This small molecule binds to this protein.
Small molecule (SMILES): C/C1=C/C(=O)O[C@@H]2C[C@@H](CC[C@H](C)/C=C\CC1)O[C@@](O)([C@@H]1CSC(=O)N1)C2

Sequence of chain 1.C:
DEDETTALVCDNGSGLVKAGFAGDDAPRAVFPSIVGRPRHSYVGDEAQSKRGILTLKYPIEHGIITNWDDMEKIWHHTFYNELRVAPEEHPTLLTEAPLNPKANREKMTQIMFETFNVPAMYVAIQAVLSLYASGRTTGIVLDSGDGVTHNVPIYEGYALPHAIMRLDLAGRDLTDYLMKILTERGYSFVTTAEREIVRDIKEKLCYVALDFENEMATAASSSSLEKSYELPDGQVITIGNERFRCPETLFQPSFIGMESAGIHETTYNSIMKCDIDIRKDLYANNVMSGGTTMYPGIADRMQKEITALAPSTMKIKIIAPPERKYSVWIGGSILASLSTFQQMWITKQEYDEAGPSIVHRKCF

Binding-site contacts:
Ligand atom C10 contacts residue ILE34 of chain 1.C at 3.7 Å (hydrophobic).
Ligand atom C18 contacts residue ASP157 of chain 1.C at 3.7 Å.
Ligand atom C18 contacts residue THR186 of chain 1.C at 3.6 Å.
Ligand atom C17 contacts residue GLU207 of chain 1.C at 3.2 Å.
Ligand atom C14 contacts residue ASP157 of chain 1.C at 3.7 Å.
Ligand atom O3 contacts residue TYR69 of chain 1.C at 2.8 Å (h-bond).
Ligand atom C1 contacts residue ARG210 of chain 1.C at 3.8 Å.
Ligand atom O5 contacts residue ARG210 of chain 1.C at 3.4 Å.
Ligand atom O5 contacts residue THR186 of chain 1.C at 2.6 Å (h-bond).
Ligand atom C2 contacts residue ARG210 of chain 1.C at 3.3 Å.
Ligand atom C15 contacts residue GLU207 of chain 1.C at 3.7 Å.
Ligand atom O4 contacts residue GLU207 of chain 1.C at 2.8 Å (salt-bridge).
Ligand atom O1 contacts residue LEU16 of chain 1.C at 3.7 Å.
Ligand atom C6 contacts residue PRO32 of chain 1.C at 3.8 Å (hydrophobic).
Ligand atom C12 contacts residue GLY15 of chain 1.C at 3.1 Å.
Ligand atom O4 contacts residue ARG210 of chain 1.C at 3.0 Å (salt-bridge).
Ligand atom C16 contacts residue TYR69 of chain 1.C at 3.6 Å (hydrophobic).
Ligand atom C1 contacts residue LEU16 of chain 1.C at 3.7 Å (hydrophobic).
Ligand atom C16 contacts residue ASP157 of chain 1.C at 3.8 Å.
Ligand atom S1 contacts residue GLU207 of chain 1.C at 3.6 Å (salt-bridge).
Ligand atom C10 contacts residue TYR69 of chain 1.C at 3.4 Å (hydrophobic).
Ligand atom C8 contacts residue GLU207 of chain 1.C at 3.5 Å.
Ligand atom C13 contacts residue GLY15 of chain 1.C at 3.5 Å.
Ligand atom C11 contacts residue TYR69 of chain 1.C at 3.7 Å (hydrophobic).
Ligand atom C16 contacts residue ARG183 of chain 1.C at 3.8 Å.
Ligand atom C5 contacts residue GLU207 of chain 1.C at 3.4 Å.
Ligand atom C19 contacts residue ARG210 of chain 1.C at 3.3 Å.
Ligand atom S1 contacts residue ARG206 of chain 1.C at 3.4 Å.
Ligand atom C20 contacts residue GLN59 of chain 1.C at 3.3 Å.
Ligand atom N1 contacts residue ARG183 of chain 1.C at 3.6 Å.
Ligand atom C18 contacts residue ARG183 of chain 1.C at 3.5 Å.
Ligand atom C17 contacts residue ARG206 of chain 1.C at 3.6 Å.
Ligand atom O3 contacts residue GLU207 of chain 1.C at 3.6 Å.
Ligand atom O5 contacts residue ASP157 of chain 1.C at 3.6 Å.
Ligand atom C20 contacts residue GLU207 of chain 1.C at 3.5 Å.
Ligand atom O5 contacts residue LYS213 of chain 1.C at 3.7 Å.
Ligand atom O5 contacts residue ARG183 of chain 1.C at 3.7 Å.
Ligand atom N1 contacts residue ASP157 of chain 1.C at 2.7 Å (salt-bridge).
Ligand atom C17 contacts residue TYR69 of chain 1.C at 3.7 Å (hydrophobic).
Ligand atom C9 contacts residue TYR69 of chain 1.C at 3.7 Å (hydrophobic).